The small molecule below binds the protein below.
Small molecule (SMILES): CC(=O)N[C@@H]1[C@@H](O)[C@H](O)[C@@H](CO)O[C@H]1O

Binding-site contacts:
Ligand atom C7 contacts residue ASN61 of chain 1.B at 3.6 Å.
Ligand atom C6 contacts residue ASN61 of chain 1.B at 4.3 Å.
Ligand atom N2 contacts residue ASN61 of chain 1.B at 2.8 Å (h-bond).
Ligand atom C4 contacts residue ASN61 of chain 1.B at 4.2 Å.
Ligand atom C6 contacts residue TYR28 of chain 1.B at 3.8 Å (hydrophobic).
Ligand atom C5 contacts residue TYR28 of chain 1.B at 4.2 Å (hydrophobic).
Ligand atom O7 contacts residue ASN61 of chain 1.B at 4.4 Å.
Ligand atom O6 contacts residue TYR28 of chain 1.B at 3.5 Å.
Ligand atom C8 contacts residue ASN61 of chain 1.B at 4.1 Å.
Ligand atom C5 contacts residue ASN61 of chain 1.B at 3.6 Å.
Ligand atom O5 contacts residue TYR28 of chain 1.B at 3.5 Å.
Ligand atom C3 contacts residue ASN61 of chain 1.B at 3.8 Å.
Ligand atom O5 contacts residue ASN61 of chain 1.B at 2.3 Å (h-bond).
Ligand atom C1 contacts residue ASN61 of chain 1.B at 1.4 Å.
Ligand atom C2 contacts residue ASN61 of chain 1.B at 2.4 Å.

Sequence of chain 1.B:
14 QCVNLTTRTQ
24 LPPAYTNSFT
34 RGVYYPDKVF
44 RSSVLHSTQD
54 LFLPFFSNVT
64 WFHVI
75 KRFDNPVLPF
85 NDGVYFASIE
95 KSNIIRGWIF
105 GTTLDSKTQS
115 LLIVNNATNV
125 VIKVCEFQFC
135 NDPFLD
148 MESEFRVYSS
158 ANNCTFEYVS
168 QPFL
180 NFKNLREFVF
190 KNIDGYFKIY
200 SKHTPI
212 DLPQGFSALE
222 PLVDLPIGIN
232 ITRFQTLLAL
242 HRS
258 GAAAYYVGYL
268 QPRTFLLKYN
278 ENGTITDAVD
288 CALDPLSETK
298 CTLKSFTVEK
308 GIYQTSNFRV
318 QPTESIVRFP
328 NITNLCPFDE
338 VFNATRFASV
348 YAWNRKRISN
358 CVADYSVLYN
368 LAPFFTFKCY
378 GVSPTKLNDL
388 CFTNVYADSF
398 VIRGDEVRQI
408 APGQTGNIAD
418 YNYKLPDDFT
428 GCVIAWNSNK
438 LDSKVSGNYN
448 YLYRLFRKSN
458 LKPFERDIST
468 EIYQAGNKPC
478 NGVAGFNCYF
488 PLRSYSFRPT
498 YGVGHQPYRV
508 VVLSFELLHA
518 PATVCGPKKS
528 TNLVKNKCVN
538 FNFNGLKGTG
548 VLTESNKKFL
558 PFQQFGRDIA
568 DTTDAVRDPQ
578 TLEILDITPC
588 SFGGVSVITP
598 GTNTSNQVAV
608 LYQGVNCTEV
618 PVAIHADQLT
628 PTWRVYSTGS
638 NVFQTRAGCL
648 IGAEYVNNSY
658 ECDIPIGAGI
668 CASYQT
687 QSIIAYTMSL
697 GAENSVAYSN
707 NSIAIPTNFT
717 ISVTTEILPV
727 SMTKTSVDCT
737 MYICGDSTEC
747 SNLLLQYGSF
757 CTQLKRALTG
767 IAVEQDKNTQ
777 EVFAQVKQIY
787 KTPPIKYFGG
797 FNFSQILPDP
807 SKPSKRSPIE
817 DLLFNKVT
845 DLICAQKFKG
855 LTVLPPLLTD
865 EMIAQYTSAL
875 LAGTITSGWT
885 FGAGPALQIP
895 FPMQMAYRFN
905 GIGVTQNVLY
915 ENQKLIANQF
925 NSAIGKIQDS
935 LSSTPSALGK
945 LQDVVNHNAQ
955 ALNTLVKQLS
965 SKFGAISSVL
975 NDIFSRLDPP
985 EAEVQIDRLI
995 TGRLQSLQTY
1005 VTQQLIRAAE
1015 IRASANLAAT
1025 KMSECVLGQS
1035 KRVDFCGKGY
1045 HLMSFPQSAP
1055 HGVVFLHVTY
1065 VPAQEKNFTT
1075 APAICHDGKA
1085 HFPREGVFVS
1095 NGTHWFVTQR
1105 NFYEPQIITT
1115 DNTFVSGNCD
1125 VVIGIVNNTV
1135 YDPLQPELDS